A small-molecule ligand and the protein it binds are described below.
Small molecule (SMILES): CC(=O)N[C@@H]1[C@@H](O)[C@H](O)[C@@H](CO)O[C@H]1O

Binding-site contacts:
Ligand atom N2 contacts residue ASN442 of chain 2.A at 2.9 Å (h-bond).
Ligand atom C5 contacts residue ASN442 of chain 2.A at 3.5 Å.
Ligand atom C5 contacts residue PHE433 of chain 2.A at 4.0 Å (hydrophobic).
Ligand atom C6 contacts residue GLY446 of chain 2.A at 3.8 Å.
Ligand atom O7 contacts residue ASN442 of chain 2.A at 3.5 Å (h-bond).
Ligand atom O5 contacts residue PHE433 of chain 2.A at 4.2 Å.
Ligand atom C8 contacts residue ASN442 of chain 2.A at 4.5 Å.
Ligand atom O6 contacts residue GLY446 of chain 2.A at 2.8 Å (h-bond).
Ligand atom C7 contacts residue ASN442 of chain 2.A at 3.4 Å.
Ligand atom C1 contacts residue PHE433 of chain 2.A at 4.2 Å (hydrophobic).
Ligand atom C4 contacts residue ASN442 of chain 2.A at 4.1 Å.
Ligand atom C6 contacts residue PRO427 of chain 2.A at 4.1 Å (hydrophobic).
Ligand atom C2 contacts residue ASN442 of chain 2.A at 2.4 Å.
Ligand atom C3 contacts residue ASN442 of chain 2.A at 3.7 Å.
Ligand atom O5 contacts residue GLY446 of chain 2.A at 4.3 Å.
Ligand atom C1 contacts residue ASN442 of chain 2.A at 1.4 Å.
Ligand atom O5 contacts residue ASN442 of chain 2.A at 2.2 Å (h-bond).

Sequence of chain 2.A:
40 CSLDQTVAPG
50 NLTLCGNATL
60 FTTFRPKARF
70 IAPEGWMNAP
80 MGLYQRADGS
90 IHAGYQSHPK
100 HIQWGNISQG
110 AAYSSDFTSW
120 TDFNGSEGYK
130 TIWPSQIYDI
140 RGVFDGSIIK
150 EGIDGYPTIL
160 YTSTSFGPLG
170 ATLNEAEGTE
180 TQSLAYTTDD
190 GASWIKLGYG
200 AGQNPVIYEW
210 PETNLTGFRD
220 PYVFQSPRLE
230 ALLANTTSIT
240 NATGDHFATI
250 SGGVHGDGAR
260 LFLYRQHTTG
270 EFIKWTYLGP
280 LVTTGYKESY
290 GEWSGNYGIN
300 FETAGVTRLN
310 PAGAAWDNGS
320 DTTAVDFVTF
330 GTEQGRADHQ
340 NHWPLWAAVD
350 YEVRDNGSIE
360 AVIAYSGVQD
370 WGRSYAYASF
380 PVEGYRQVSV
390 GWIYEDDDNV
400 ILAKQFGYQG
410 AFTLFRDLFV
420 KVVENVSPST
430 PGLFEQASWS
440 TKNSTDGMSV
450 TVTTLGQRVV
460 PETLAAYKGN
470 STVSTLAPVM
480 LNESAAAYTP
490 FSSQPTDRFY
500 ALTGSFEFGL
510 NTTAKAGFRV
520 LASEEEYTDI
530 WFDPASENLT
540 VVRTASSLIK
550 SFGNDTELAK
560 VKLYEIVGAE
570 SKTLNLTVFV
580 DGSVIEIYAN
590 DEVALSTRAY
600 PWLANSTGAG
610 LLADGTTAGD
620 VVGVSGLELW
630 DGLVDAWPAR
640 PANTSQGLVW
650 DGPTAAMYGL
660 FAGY